Sequence of chain 1.C:
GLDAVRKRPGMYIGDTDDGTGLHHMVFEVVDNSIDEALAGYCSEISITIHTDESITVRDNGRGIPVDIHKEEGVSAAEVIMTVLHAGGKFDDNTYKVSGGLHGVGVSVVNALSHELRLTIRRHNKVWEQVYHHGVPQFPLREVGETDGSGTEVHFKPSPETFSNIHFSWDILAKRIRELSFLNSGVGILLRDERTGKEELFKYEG

Binding-site contacts:
Ligand atom N1 contacts residue ASP75 of chain 1.C at 2.9 Å (salt-bridge).
Ligand atom C12 contacts residue ASN48 of chain 1.C at 3.5 Å.
Ligand atom C1 contacts residue ILE96 of chain 1.C at 3.7 Å (hydrophobic).
Ligand atom C8 contacts residue ARG78 of chain 1.C at 3.6 Å.
Ligand atom C6 contacts residue ARG138 of chain 1.C at 3.6 Å.
Ligand atom C10 contacts residue ARG78 of chain 1.C at 3.7 Å.
Ligand atom O10 contacts residue ARG138 of chain 1.C at 3.4 Å (salt-bridge).
Ligand atom O10 contacts residue ARG78 of chain 1.C at 3.5 Å.
Ligand atom O8 contacts residue GLU52 of chain 1.C at 3.6 Å.
Ligand atom C18 contacts residue ASP83 of chain 1.C at 3.1 Å.
Ligand atom C25 contacts residue SER114 of chain 1.C at 3.4 Å.
Ligand atom O6 contacts residue ASN48 of chain 1.C at 2.6 Å (h-bond).
Ligand atom C17 contacts residue PRO81 of chain 1.C at 3.5 Å (hydrophobic).
Ligand atom C7 contacts residue ARG78 of chain 1.C at 3.4 Å.
Ligand atom C18 contacts residue ARG138 of chain 1.C at 3.5 Å.
Ligand atom C24 contacts residue ILE96 of chain 1.C at 3.2 Å (hydrophobic).
Ligand atom C2 contacts residue GLY79 of chain 1.C at 3.3 Å.
Ligand atom N1 contacts residue SER49 of chain 1.C at 3.7 Å.
Ligand atom O1 contacts residue ILE80 of chain 1.C at 3.3 Å.
Ligand atom C9 contacts residue ARG78 of chain 1.C at 3.4 Å.
Ligand atom C1 contacts residue ASN48 of chain 1.C at 3.5 Å.
Ligand atom O5 contacts residue ASN48 of chain 1.C at 3.4 Å.
Ligand atom O11 contacts residue ARG138 of chain 1.C at 2.9 Å (salt-bridge).
Ligand atom C5 contacts residue ARG78 of chain 1.C at 3.4 Å.
Ligand atom C19 contacts residue ARG138 of chain 1.C at 3.2 Å.
Ligand atom C1 contacts residue ILE80 of chain 1.C at 3.5 Å (hydrophobic).
Ligand atom C21 contacts residue PRO81 of chain 1.C at 3.6 Å (hydrophobic).
Ligand atom O3 contacts residue ASP83 of chain 1.C at 2.8 Å (salt-bridge).
Ligand atom C6 contacts residue ARG78 of chain 1.C at 3.5 Å.
Ligand atom N1 contacts residue ASN48 of chain 1.C at 3.7 Å.
Ligand atom N1 contacts residue THR167 of chain 1.C at 3.7 Å.
Ligand atom C23 contacts residue ILE96 of chain 1.C at 3.7 Å (hydrophobic).
Ligand atom O3 contacts residue PRO81 of chain 1.C at 3.3 Å.
Ligand atom C29 contacts residue ASN48 of chain 1.C at 3.3 Å.
Ligand atom O6 contacts residue ASP51 of chain 1.C at 3.5 Å.
Ligand atom O4 contacts residue GLU52 of chain 1.C at 3.2 Å.
Ligand atom C4 contacts residue ARG78 of chain 1.C at 3.6 Å.
Ligand atom C17 contacts residue ASP83 of chain 1.C at 3.4 Å.
Ligand atom C22 contacts residue PRO81 of chain 1.C at 3.7 Å (hydrophobic).
Ligand atom C3 contacts residue GLU52 of chain 1.C at 3.7 Å.

A small-molecule ligand and the protein it binds are described below.
Small molecule (SMILES): CO[C@@H]1[C@@H](OC(N)=O)[C@@H](O)[C@H](Oc2ccc3c(O)c(NC(=O)c4ccc(O)c(CC=C(C)C)c4)c(=O)oc3c2C)OC1(C)C